Binding-site contacts:
Ligand atom O5 contacts residue ASN751 of chain 1.D at 2.4 Å (h-bond).
Ligand atom O6 contacts residue ASN749 of chain 1.D at 3.6 Å (h-bond).
Ligand atom C7 contacts residue CYS750 of chain 1.D at 4.4 Å (hydrophobic).
Ligand atom O4 contacts residue ASN749 of chain 1.D at 3.8 Å.
Ligand atom C8 contacts residue NAG1 of chain 1.I at 3.3 Å.
Ligand atom O7 contacts residue GLU806 of chain 1.D at 3.7 Å.
Ligand atom O7 contacts residue CYS750 of chain 1.D at 3.2 Å (h-bond).
Ligand atom C3 contacts residue ASN751 of chain 1.D at 3.5 Å.
Ligand atom C7 contacts residue NAG1 of chain 1.I at 3.3 Å.
Ligand atom C1 contacts residue ASN751 of chain 1.D at 1.5 Å.
Ligand atom C1 contacts residue NAG1 of chain 1.I at 4.4 Å.
Ligand atom N2 contacts residue ASN751 of chain 1.D at 3.8 Å.
Ligand atom C6 contacts residue ASN749 of chain 1.D at 3.3 Å.
Ligand atom C5 contacts residue ASN749 of chain 1.D at 4.2 Å.
Ligand atom O3 contacts residue CYS750 of chain 1.D at 3.6 Å.
Ligand atom O5 contacts residue ARG543 of chain 1.D at 4.1 Å.
Ligand atom C4 contacts residue ARG748 of chain 1.D at 3.7 Å.
Ligand atom C4 contacts residue ASN749 of chain 1.D at 4.0 Å.
Ligand atom C2 contacts residue ASN751 of chain 1.D at 2.6 Å.
Ligand atom C6 contacts residue ASN751 of chain 1.D at 4.0 Å.
Ligand atom C8 contacts residue GLU806 of chain 1.D at 3.4 Å.
Ligand atom C5 contacts residue ASN751 of chain 1.D at 3.3 Å.
Ligand atom C3 contacts residue ARG748 of chain 1.D at 4.1 Å.
Ligand atom C4 contacts residue ASN751 of chain 1.D at 3.3 Å.
Ligand atom O7 contacts residue NAG1 of chain 1.I at 3.2 Å (h-bond).
Ligand atom C8 contacts residue ASN546 of chain 1.D at 3.9 Å.
Ligand atom O4 contacts residue ARG748 of chain 1.D at 3.2 Å (salt-bridge).
Ligand atom O3 contacts residue ARG748 of chain 1.D at 3.3 Å (salt-bridge).
Ligand atom O5 contacts residue NAG1 of chain 1.I at 4.4 Å.
Ligand atom C1 contacts residue ARG543 of chain 1.D at 3.7 Å.
Ligand atom C7 contacts residue GLU806 of chain 1.D at 4.0 Å.
Ligand atom C4 contacts residue CYS750 of chain 1.D at 4.4 Å (hydrophobic).
Ligand atom N2 contacts residue NAG1 of chain 1.I at 4.1 Å.
Ligand atom O3 contacts residue ASN751 of chain 1.D at 4.2 Å.

The protein below binds the small molecule below.
Small molecule (SMILES): CC(=O)N[C@H]1[C@H](O[C@H]2[C@H](O)[C@@H](NC(C)=O)CO[C@@H]2CO)O[C@H](CO)[C@@H](O)[C@@H]1O

Sequence of chain 1.D:
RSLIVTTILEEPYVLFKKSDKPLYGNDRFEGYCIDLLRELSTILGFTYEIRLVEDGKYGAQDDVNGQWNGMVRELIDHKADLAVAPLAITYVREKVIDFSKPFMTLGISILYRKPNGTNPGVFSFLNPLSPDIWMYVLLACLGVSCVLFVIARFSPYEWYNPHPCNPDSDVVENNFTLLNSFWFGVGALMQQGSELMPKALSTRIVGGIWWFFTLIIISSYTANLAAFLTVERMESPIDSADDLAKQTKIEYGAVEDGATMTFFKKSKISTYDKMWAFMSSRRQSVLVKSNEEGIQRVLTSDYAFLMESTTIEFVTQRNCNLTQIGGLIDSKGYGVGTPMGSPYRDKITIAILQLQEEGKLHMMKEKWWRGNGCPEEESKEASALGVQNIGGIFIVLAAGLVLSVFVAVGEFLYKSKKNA